A protein and the small-molecule ligand that binds it are described below.
Small molecule (SMILES): CC(=O)N[C@@H]1[C@@H](O)[C@H](O)[C@@H](CO)O[C@H]1O

Sequence of chain 1.C:
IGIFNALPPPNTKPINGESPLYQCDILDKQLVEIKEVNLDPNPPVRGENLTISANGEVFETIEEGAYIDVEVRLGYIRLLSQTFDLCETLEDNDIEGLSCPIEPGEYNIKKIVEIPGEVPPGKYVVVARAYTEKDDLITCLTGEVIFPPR

Binding-site contacts:
Ligand atom N2 contacts residue ASN72 of chain 1.C at 3.0 Å (h-bond).
Ligand atom C8 contacts residue ASN72 of chain 1.C at 4.5 Å.
Ligand atom C3 contacts residue ASN72 of chain 1.C at 3.8 Å.
Ligand atom C2 contacts residue ASN72 of chain 1.C at 2.5 Å.
Ligand atom C1 contacts residue ASN72 of chain 1.C at 1.4 Å.
Ligand atom O5 contacts residue ASN72 of chain 1.C at 2.3 Å (h-bond).
Ligand atom O6 contacts residue ILE135 of chain 1.C at 4.0 Å.
Ligand atom C7 contacts residue ASN72 of chain 1.C at 3.2 Å.
Ligand atom O5 contacts residue ILE135 of chain 1.C at 4.3 Å.
Ligand atom O7 contacts residue ASN72 of chain 1.C at 3.0 Å (h-bond).
Ligand atom C5 contacts residue ASN72 of chain 1.C at 3.7 Å.
Ligand atom C4 contacts residue ASN72 of chain 1.C at 4.2 Å.